Sequence of chain 1.C:
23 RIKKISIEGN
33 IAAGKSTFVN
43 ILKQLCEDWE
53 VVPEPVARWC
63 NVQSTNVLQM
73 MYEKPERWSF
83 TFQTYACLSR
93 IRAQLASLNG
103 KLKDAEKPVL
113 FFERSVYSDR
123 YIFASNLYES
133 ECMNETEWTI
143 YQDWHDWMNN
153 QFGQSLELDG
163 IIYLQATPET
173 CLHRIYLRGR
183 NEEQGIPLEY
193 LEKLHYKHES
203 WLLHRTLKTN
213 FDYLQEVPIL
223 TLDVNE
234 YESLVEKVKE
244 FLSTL

Binding-site contacts:
Ligand atom C5' contacts residue ARG116 of chain 1.C at 3.9 Å.
Ligand atom N4 contacts residue PHE125 of chain 1.C at 3.7 Å.
Ligand atom N4 contacts residue ASP121 of chain 1.C at 2.5 Å (salt-bridge).
Ligand atom O2 contacts residue PHE84 of chain 1.C at 3.4 Å.
Ligand atom C6 contacts residue GLU56 of chain 1.C at 3.8 Å.
Ligand atom C6 contacts residue ARG116 of chain 1.C at 3.8 Å.
Ligand atom C4' contacts residue ARG182 of chain 1.C at 4.0 Å.
Ligand atom N3 contacts residue PHE84 of chain 1.C at 3.8 Å.
Ligand atom C5 contacts residue GLU56 of chain 1.C at 3.7 Å.
Ligand atom C5 contacts residue TRP61 of chain 1.C at 3.7 Å (hydrophobic).
Ligand atom C5' contacts residue GLU56 of chain 1.C at 3.3 Å.
Ligand atom C3' contacts residue TYR74 of chain 1.C at 3.5 Å (hydrophobic).
Ligand atom N1 contacts residue PHE84 of chain 1.C at 4.0 Å.
Ligand atom N1 contacts residue PHE125 of chain 1.C at 4.1 Å.
Ligand atom C2' contacts residue ILE33 of chain 1.C at 3.6 Å (hydrophobic).
Ligand atom O4' contacts residue TRP61 of chain 1.C at 3.4 Å.
Ligand atom C6 contacts residue TRP61 of chain 1.C at 3.4 Å (hydrophobic).
Ligand atom O2 contacts residue PHE125 of chain 1.C at 3.4 Å.
Ligand atom C2' contacts residue TYR74 of chain 1.C at 3.2 Å (hydrophobic).
Ligand atom O5' contacts residue GLU56 of chain 1.C at 3.2 Å (salt-bridge).
Ligand atom C4 contacts residue ASP121 of chain 1.C at 3.5 Å.
Ligand atom C2 contacts residue GLN85 of chain 1.C at 4.0 Å.
Ligand atom O2 contacts residue GLN85 of chain 1.C at 3.8 Å.
Ligand atom N4 contacts residue GLN85 of chain 1.C at 3.5 Å (h-bond).
Ligand atom C2 contacts residue PHE84 of chain 1.C at 3.6 Å (hydrophobic).
Ligand atom N3 contacts residue PHE125 of chain 1.C at 3.2 Å.
Ligand atom C5 contacts residue ASP121 of chain 1.C at 3.6 Å.
Ligand atom C4 contacts residue GLN85 of chain 1.C at 4.1 Å.
Ligand atom O3' contacts residue TYR74 of chain 1.C at 2.8 Å (h-bond).
Ligand atom N1 contacts residue TRP61 of chain 1.C at 4.1 Å.
Ligand atom C5 contacts residue ARG92 of chain 1.C at 3.8 Å.
Ligand atom C4 contacts residue PHE125 of chain 1.C at 3.6 Å (hydrophobic).
Ligand atom N3 contacts residue GLN85 of chain 1.C at 3.2 Å (h-bond).
Ligand atom O5' contacts residue ARG116 of chain 1.C at 2.6 Å (salt-bridge).
Ligand atom O3' contacts residue GLU185 of chain 1.C at 2.6 Å (salt-bridge).
Ligand atom C4' contacts residue GLU185 of chain 1.C at 4.1 Å.
Ligand atom C2 contacts residue PHE125 of chain 1.C at 3.3 Å (hydrophobic).
Ligand atom C1' contacts residue TYR74 of chain 1.C at 3.9 Å (hydrophobic).
Ligand atom C3' contacts residue GLU185 of chain 1.C at 3.4 Å.
Ligand atom C5' contacts residue ARG182 of chain 1.C at 3.8 Å.

A small-molecule ligand and the protein it binds are described below.
Small molecule (SMILES): Nc1ccn([C@H]2C[C@H](O)[C@@H](CO)O2)c(=O)n1